A small-molecule ligand and the protein it binds are described below.
Small molecule (SMILES): COC1=C(OC)C(=O)C(C/C=C(/C)CCC=C(C)CC/C=C(/C)CC/C=C(\C)CC/C=C(\C)CC/C=C(\C)CC/C=C(/C)CCC=C(C)CCC=C(C)CCC=C(C)C)=C(C)C1=O

Sequence of chain 1.M:
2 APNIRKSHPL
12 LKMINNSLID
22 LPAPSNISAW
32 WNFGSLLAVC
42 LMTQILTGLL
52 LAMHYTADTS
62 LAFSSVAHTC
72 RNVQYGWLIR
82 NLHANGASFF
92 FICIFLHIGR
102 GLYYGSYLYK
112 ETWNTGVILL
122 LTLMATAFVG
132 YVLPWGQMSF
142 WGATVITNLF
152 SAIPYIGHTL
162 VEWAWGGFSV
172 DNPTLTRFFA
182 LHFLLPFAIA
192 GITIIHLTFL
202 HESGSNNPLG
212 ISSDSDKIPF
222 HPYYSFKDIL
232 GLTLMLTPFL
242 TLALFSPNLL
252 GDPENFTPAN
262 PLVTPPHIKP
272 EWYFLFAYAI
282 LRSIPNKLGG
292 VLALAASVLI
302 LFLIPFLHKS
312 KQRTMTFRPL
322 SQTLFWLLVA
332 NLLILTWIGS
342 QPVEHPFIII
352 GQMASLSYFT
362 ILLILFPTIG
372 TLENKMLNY

Binding-site contacts:
Ligand atom O2 contacts residue ILE28 of chain 1.M at 4.1 Å.
Ligand atom O4 contacts residue HIS202 of chain 1.M at 2.5 Å (h-bond).
Ligand atom C11 contacts residue ALA39 of chain 1.M at 3.5 Å (hydrophobic).
Ligand atom C7 contacts residue LEU19 of chain 1.M at 3.9 Å (hydrophobic).
Ligand atom O1 contacts residue PHE221 of chain 1.M at 3.1 Å.
Ligand atom C3 contacts residue HEM1 of chain 1.QA at 3.9 Å.
Ligand atom C4 contacts residue HEM1 of chain 1.QA at 4.1 Å.
Ligand atom CM2 contacts residue ILE28 of chain 1.M at 3.5 Å (hydrophobic).
Ligand atom O2 contacts residue SER206 of chain 1.M at 3.8 Å.
Ligand atom CM5 contacts residue HIS202 of chain 1.M at 3.9 Å.
Ligand atom C9 contacts residue SER36 of chain 1.M at 4.2 Å.
Ligand atom CM2 contacts residue PHE221 of chain 1.M at 3.9 Å (hydrophobic).
Ligand atom C4 contacts residue LEU22 of chain 1.M at 3.8 Å (hydrophobic).
Ligand atom CM2 contacts residue TYR225 of chain 1.M at 4.2 Å (hydrophobic).
Ligand atom C3 contacts residue SER206 of chain 1.M at 3.9 Å.
Ligand atom CM5 contacts residue SER18 of chain 1.M at 3.9 Å.
Ligand atom CM3 contacts residue SER206 of chain 1.M at 3.1 Å.
Ligand atom O4 contacts residue LEU22 of chain 1.M at 3.7 Å.
Ligand atom O1 contacts residue ASP229 of chain 1.M at 3.1 Å (salt-bridge).
Ligand atom C2 contacts residue HEM1 of chain 1.QA at 3.7 Å.
Ligand atom CM2 contacts residue ALA24 of chain 1.M at 4.0 Å (hydrophobic).
Ligand atom O4 contacts residue LEU201 of chain 1.M at 3.7 Å.
Ligand atom O1 contacts residue HEM1 of chain 1.QA at 4.2 Å.
Ligand atom C7 contacts residue SER36 of chain 1.M at 4.1 Å.
Ligand atom C10 contacts residue LEU19 of chain 1.M at 3.7 Å (hydrophobic).
Ligand atom C8 contacts residue SER36 of chain 1.M at 4.1 Å.
Ligand atom C6 contacts residue PHE221 of chain 1.M at 3.8 Å (hydrophobic).
Ligand atom C3 contacts residue LEU22 of chain 1.M at 4.1 Å (hydrophobic).
Ligand atom C4 contacts residue LEU201 of chain 1.M at 4.2 Å (hydrophobic).
Ligand atom CM5 contacts residue LEU198 of chain 1.M at 3.5 Å (hydrophobic).
Ligand atom C7 contacts residue PHE221 of chain 1.M at 3.9 Å (hydrophobic).
Ligand atom CM3 contacts residue LEU22 of chain 1.M at 3.5 Å (hydrophobic).
Ligand atom O3 contacts residue LEU201 of chain 1.M at 3.8 Å.
Ligand atom C2 contacts residue PHE221 of chain 1.M at 4.2 Å (hydrophobic).
Ligand atom C1 contacts residue HEM1 of chain 1.QA at 3.9 Å.
Ligand atom C8 contacts residue HEM1 of chain 1.QA at 4.0 Å.
Ligand atom O3 contacts residue SER206 of chain 1.M at 2.7 Å (h-bond).
Ligand atom C4 contacts residue HIS202 of chain 1.M at 3.7 Å.
Ligand atom O2 contacts residue HEM1 of chain 1.QA at 3.8 Å.
Ligand atom C1 contacts residue PHE221 of chain 1.M at 3.4 Å (hydrophobic).